The protein below binds the small molecule below.
Small molecule (SMILES): Nc1ncnc2c1ncn2[C@@H]1O[C@H](CO[P](=O)(O)O[P](=O)(O)OC[C@H]2O[C@@H](n3cnc4c(N)ncnc43)[C@H](O)[C@@H]2O)[C@@H](O)[C@H]1O

Binding-site contacts:
Ligand atom C6B contacts residue TYR163 of chain 1.A at 3.6 Å (hydrophobic).
Ligand atom C6A contacts residue THR161 of chain 1.A at 3.5 Å.
Ligand atom C5A contacts residue ASN122 of chain 1.A at 3.8 Å.
Ligand atom C5B contacts residue TYR163 of chain 1.A at 3.6 Å (hydrophobic).
Ligand atom C2E contacts residue GLU123 of chain 1.A at 3.2 Å.
Ligand atom N6A contacts residue SER158 of chain 1.A at 3.0 Å (h-bond).
Ligand atom C3E contacts residue GLU123 of chain 1.A at 3.5 Å.
Ligand atom C4B contacts residue TYR163 of chain 1.A at 3.8 Å (hydrophobic).
Ligand atom C5A contacts residue ALA162 of chain 1.A at 3.7 Å (hydrophobic).
Ligand atom N1B contacts residue SER166 of chain 1.A at 3.2 Å (h-bond).
Ligand atom C8A contacts residue ASN122 of chain 1.A at 3.7 Å.
Ligand atom N6A contacts residue TYR75 of chain 1.A at 3.5 Å (h-bond).
Ligand atom C8A contacts residue ASP45 of chain 1.A at 3.6 Å.
Ligand atom C5D contacts residue ILE187 of chain 4.A at 3.7 Å (hydrophobic).
Ligand atom C3E contacts residue ASN122 of chain 1.A at 3.7 Å.
Ligand atom C2B contacts residue SER166 of chain 1.A at 3.1 Å.
Ligand atom O2E contacts residue GLU123 of chain 1.A at 2.2 Å (salt-bridge).
Ligand atom C2B contacts residue TYR163 of chain 1.A at 3.6 Å (hydrophobic).
Ligand atom N7A contacts residue ASN122 of chain 1.A at 2.9 Å (h-bond).
Ligand atom C6A contacts residue ALA162 of chain 1.A at 3.6 Å (hydrophobic).
Ligand atom O3E contacts residue ASN122 of chain 1.A at 2.6 Å (h-bond).
Ligand atom N1B contacts residue TYR163 of chain 1.A at 3.8 Å.
Ligand atom C2A contacts residue PHE74 of chain 1.A at 3.3 Å (hydrophobic).
Ligand atom N6A contacts residue THR161 of chain 1.A at 3.6 Å.
Ligand atom N1A contacts residue ALA162 of chain 1.A at 3.7 Å.
Ligand atom N6B contacts residue GLY149 of chain 4.A at 3.7 Å.
Ligand atom O2B contacts residue GLY46 of chain 1.A at 2.7 Å.
Ligand atom N3B contacts residue TYR163 of chain 1.A at 3.3 Å (h-bond).
Ligand atom O2E contacts residue TYR163 of chain 1.A at 3.5 Å.
Ligand atom C2A contacts residue THR161 of chain 1.A at 3.2 Å.
Ligand atom O3E contacts residue GLU123 of chain 1.A at 3.3 Å (salt-bridge).
Ligand atom N1B contacts residue ILE187 of chain 4.A at 3.2 Å.
Ligand atom C2B contacts residue ILE187 of chain 4.A at 3.5 Å (hydrophobic).
Ligand atom N1A contacts residue THR161 of chain 1.A at 2.6 Å (h-bond).
Ligand atom O1B contacts residue HIS223 of chain 1.A at 2.9 Å.
Ligand atom N1A contacts residue PHE74 of chain 1.A at 3.5 Å.
Ligand atom N6A contacts residue ASN122 of chain 1.A at 3.0 Å (h-bond).
Ligand atom N6B contacts residue ASP150 of chain 4.A at 3.1 Å (salt-bridge).
Ligand atom N6B contacts residue ALA185 of chain 4.A at 3.3 Å (h-bond).
Ligand atom N6B contacts residue TYR163 of chain 1.A at 3.8 Å.

Sequence of chain 4.A:
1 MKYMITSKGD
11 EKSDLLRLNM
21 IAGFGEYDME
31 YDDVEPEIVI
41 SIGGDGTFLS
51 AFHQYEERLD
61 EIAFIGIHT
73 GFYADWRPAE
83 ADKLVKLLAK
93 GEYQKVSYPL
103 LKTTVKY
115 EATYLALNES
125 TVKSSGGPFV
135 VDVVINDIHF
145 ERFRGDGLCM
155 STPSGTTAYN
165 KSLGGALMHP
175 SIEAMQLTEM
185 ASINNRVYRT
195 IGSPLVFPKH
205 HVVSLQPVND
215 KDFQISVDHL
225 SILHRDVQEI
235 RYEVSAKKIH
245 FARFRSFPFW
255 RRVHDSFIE

Sequence of chain 1.A:
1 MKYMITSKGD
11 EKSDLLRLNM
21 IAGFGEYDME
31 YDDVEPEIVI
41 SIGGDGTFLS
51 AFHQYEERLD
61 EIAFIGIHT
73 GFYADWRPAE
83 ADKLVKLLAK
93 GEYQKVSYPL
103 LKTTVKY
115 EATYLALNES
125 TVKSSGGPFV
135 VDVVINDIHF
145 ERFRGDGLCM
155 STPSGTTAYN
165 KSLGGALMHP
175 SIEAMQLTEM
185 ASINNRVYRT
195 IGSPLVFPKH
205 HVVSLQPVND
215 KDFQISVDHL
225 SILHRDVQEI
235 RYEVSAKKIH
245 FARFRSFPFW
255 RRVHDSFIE